Binding-site contacts:
Ligand atom C5 contacts residue ASN231 of chain 3.A at 4.5 Å.
Ligand atom O10 contacts residue SER256 of chain 3.A at 3.5 Å (h-bond).
Ligand atom C10 contacts residue SER256 of chain 3.A at 4.2 Å.
Ligand atom C11 contacts residue SER256 of chain 3.A at 4.3 Å.
Ligand atom O1B contacts residue ASN231 of chain 3.A at 4.3 Å.
Ligand atom O1A contacts residue ARG232 of chain 3.A at 3.5 Å.
Ligand atom O4 contacts residue ASN231 of chain 3.A at 4.2 Å.
Ligand atom O1B contacts residue ARG232 of chain 3.A at 2.5 Å (salt-bridge).
Ligand atom C4 contacts residue ASN231 of chain 3.A at 3.5 Å.
Ligand atom O1A contacts residue ASN231 of chain 3.A at 2.7 Å (h-bond).
Ligand atom C3 contacts residue ASN231 of chain 3.A at 3.9 Å.
Ligand atom O2 contacts residue ASN231 of chain 3.A at 4.2 Å.
Ligand atom O4 contacts residue VAL257 of chain 3.A at 3.1 Å.
Ligand atom C2 contacts residue ASN231 of chain 3.A at 4.1 Å.
Ligand atom O2 contacts residue ARG232 of chain 3.A at 4.5 Å.
Ligand atom C1 contacts residue ARG232 of chain 3.A at 3.6 Å.
Ligand atom C11 contacts residue ALA253 of chain 3.A at 3.6 Å (hydrophobic).
Ligand atom C4 contacts residue VAL257 of chain 3.A at 4.4 Å (hydrophobic).
Ligand atom C11 contacts residue GLY254 of chain 3.A at 3.6 Å.
Ligand atom C1 contacts residue ASN231 of chain 3.A at 3.6 Å.

This protein binds this small molecule.
Small molecule (SMILES): CC(=O)N[C@H]1[C@H]([C@H](O)[C@H](O)CO)O[C@@](O)(C(=O)O)C[C@@H]1O

Sequence of chain 3.A:
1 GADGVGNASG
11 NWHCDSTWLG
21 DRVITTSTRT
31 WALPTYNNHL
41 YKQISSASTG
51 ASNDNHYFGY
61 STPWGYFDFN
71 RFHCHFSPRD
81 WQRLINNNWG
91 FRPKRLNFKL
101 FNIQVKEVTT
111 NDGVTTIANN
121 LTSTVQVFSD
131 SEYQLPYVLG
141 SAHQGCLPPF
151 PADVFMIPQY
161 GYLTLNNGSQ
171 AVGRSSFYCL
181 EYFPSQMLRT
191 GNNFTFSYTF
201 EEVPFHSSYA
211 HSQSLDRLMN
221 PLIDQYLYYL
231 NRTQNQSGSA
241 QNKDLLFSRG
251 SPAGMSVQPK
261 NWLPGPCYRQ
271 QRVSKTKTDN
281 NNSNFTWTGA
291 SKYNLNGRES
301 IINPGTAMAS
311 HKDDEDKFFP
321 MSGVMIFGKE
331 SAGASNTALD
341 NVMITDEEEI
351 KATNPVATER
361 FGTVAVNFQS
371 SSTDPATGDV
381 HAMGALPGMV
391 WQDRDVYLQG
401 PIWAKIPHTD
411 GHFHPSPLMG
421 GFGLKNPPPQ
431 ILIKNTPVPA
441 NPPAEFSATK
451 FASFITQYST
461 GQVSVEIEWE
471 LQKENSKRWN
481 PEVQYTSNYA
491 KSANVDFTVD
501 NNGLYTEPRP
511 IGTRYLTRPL